Binding-site contacts:
Ligand atom CB contacts residue GLY8 of chain 2.A at 3.7 Å.
Ligand atom CG contacts residue GLY8 of chain 2.A at 3.8 Å.
Ligand atom CG contacts residue ALA9 of chain 2.A at 3.7 Å (hydrophobic).
Ligand atom N contacts residue GLU12 of chain 2.A at 3.3 Å (salt-bridge).
Ligand atom CB contacts residue ALA9 of chain 2.A at 4.0 Å (hydrophobic).
Ligand atom CD contacts residue GLU12 of chain 2.A at 3.7 Å.
Ligand atom CA contacts residue GLU12 of chain 2.A at 3.6 Å.
Ligand atom CG contacts residue GLU12 of chain 2.A at 4.3 Å.
Ligand atom CA contacts residue GLY8 of chain 2.A at 4.4 Å.

This protein binds this small molecule.
Small molecule (SMILES): O=C(O)[C@@H]1CCCN1

Sequence of chain 2.A:
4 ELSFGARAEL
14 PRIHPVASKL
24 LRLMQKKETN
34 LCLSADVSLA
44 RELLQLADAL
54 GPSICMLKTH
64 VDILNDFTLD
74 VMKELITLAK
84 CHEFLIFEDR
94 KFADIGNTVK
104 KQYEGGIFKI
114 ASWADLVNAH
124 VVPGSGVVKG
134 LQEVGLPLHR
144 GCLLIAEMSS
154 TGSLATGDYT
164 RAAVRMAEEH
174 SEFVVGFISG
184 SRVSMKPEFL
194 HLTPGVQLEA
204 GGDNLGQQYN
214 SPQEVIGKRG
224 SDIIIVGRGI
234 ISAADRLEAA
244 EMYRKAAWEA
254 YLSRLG